Sequence of chain 1.A:
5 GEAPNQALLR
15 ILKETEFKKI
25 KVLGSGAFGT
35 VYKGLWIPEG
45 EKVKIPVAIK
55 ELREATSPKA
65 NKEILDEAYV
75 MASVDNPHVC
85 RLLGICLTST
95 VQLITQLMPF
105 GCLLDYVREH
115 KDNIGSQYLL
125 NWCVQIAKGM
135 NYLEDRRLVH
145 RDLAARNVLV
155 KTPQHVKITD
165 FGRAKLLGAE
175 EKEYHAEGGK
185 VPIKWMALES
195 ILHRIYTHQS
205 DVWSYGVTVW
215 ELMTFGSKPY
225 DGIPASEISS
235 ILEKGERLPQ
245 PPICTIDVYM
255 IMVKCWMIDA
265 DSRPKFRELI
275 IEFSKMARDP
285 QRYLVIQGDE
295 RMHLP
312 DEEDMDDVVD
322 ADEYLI

A protein and the small-molecule ligand that binds it are described below.
Small molecule (SMILES): CC[C@H](NC(=O)[C@H](CC)NC(=O)[C@@H](N)CC(=O)O)C(=O)N[C@@H](CC(=O)O)C(=O)N[C@@H](Cc1ccc(O)cc1)C(=O)N[C@@H](Cc1ccc(OP(=O)(O)O)cc1)C(=O)N[C@@H](CCC(=O)O)C(=O)N[C@@H](C)C(=O)N1CCC[C@H]1C=O

Binding-site contacts:
Ligand atom OH contacts residue ASN151 of chain 1.A at 3.8 Å.
Ligand atom O contacts residue PRO186 of chain 1.A at 3.3 Å.
Ligand atom CD contacts residue GLY183 of chain 1.A at 3.7 Å.
Ligand atom CA contacts residue VAL185 of chain 1.A at 3.7 Å (hydrophobic).
Ligand atom O contacts residue VAL185 of chain 1.A at 2.8 Å (h-bond).
Ligand atom C contacts residue VAL185 of chain 1.A at 3.5 Å (hydrophobic).
Ligand atom OD1 contacts residue TRP189 of chain 1.A at 3.5 Å.
Ligand atom N contacts residue LYS184 of chain 1.A at 3.8 Å.
Ligand atom CZ contacts residue ARG150 of chain 1.A at 3.4 Å.
Ligand atom C contacts residue VAL185 of chain 1.A at 3.7 Å (hydrophobic).
Ligand atom N contacts residue VAL185 of chain 1.A at 2.7 Å (h-bond).
Ligand atom CG contacts residue TRP189 of chain 1.A at 3.8 Å (hydrophobic).
Ligand atom CD1 contacts residue VAL185 of chain 1.A at 3.8 Å (hydrophobic).
Ligand atom OH contacts residue ASP146 of chain 1.A at 2.4 Å (salt-bridge).
Ligand atom CE2 contacts residue ALA229 of chain 1.A at 3.4 Å (hydrophobic).
Ligand atom O contacts residue LYS184 of chain 1.A at 3.6 Å.
Ligand atom O contacts residue VAL185 of chain 1.A at 3.5 Å (h-bond).
Ligand atom O1P contacts residue PRO228 of chain 1.A at 3.5 Å.
Ligand atom N contacts residue ARG150 of chain 1.A at 3.8 Å.
Ligand atom O contacts residue ILE187 of chain 1.A at 3.7 Å.
Ligand atom CB contacts residue TRP189 of chain 1.A at 3.9 Å (hydrophobic).
Ligand atom OH contacts residue ARG150 of chain 1.A at 2.7 Å (salt-bridge).
Ligand atom O1P contacts residue ALA229 of chain 1.A at 2.6 Å (h-bond).
Ligand atom CD contacts residue GLY182 of chain 1.A at 3.4 Å.
Ligand atom CE1 contacts residue ASP146 of chain 1.A at 3.3 Å.
Ligand atom CA contacts residue VAL185 of chain 1.A at 3.3 Å (hydrophobic).
Ligand atom O contacts residue GLY183 of chain 1.A at 3.9 Å.
Ligand atom CD2 contacts residue ALA229 of chain 1.A at 3.3 Å (hydrophobic).
Ligand atom OD2 contacts residue ARG150 of chain 1.A at 3.9 Å.
Ligand atom N contacts residue GLY183 of chain 1.A at 3.3 Å (h-bond).
Ligand atom CE1 contacts residue PRO186 of chain 1.A at 3.9 Å (hydrophobic).
Ligand atom CB contacts residue GLY183 of chain 1.A at 3.3 Å.
Ligand atom CA contacts residue GLY183 of chain 1.A at 3.9 Å.
Ligand atom CZ contacts residue ASP146 of chain 1.A at 3.2 Å.
Ligand atom CG contacts residue GLY182 of chain 1.A at 3.5 Å.
Ligand atom CD1 contacts residue PRO186 of chain 1.A at 3.7 Å (hydrophobic).
Ligand atom CA contacts residue LYS184 of chain 1.A at 3.8 Å.
Ligand atom O contacts residue LYS184 of chain 1.A at 3.4 Å.
Ligand atom O3P contacts residue LYS188 of chain 1.A at 3.0 Å (salt-bridge).
Ligand atom CB contacts residue VAL185 of chain 1.A at 3.8 Å (hydrophobic).